Sequence of chain 1.A:
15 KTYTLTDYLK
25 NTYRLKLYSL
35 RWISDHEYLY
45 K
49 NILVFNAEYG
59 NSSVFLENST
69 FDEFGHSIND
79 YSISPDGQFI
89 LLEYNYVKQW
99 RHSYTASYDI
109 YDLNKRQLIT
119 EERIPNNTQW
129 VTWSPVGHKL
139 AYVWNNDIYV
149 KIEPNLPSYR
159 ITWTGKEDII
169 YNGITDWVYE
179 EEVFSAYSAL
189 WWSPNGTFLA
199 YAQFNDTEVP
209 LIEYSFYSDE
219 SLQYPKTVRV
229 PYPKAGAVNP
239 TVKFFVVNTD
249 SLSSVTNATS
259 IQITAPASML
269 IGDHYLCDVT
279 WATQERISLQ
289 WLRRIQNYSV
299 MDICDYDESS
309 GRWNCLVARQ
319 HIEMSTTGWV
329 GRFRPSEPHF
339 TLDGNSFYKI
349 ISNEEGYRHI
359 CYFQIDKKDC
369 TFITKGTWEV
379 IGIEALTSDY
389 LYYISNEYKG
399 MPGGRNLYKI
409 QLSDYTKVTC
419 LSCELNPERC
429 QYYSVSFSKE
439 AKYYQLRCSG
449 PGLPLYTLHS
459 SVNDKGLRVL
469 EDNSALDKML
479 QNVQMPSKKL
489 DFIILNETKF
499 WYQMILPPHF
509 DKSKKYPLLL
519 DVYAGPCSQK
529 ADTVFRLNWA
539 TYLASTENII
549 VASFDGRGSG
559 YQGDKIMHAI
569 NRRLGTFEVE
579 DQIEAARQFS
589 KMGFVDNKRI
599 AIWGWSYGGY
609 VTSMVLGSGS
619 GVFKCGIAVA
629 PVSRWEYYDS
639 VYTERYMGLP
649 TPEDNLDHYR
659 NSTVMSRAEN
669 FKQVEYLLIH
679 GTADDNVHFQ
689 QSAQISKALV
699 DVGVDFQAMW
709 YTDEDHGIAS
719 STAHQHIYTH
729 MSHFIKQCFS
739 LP

Binding-site contacts:
Ligand atom C5 contacts residue ASN59 of chain 1.A at 3.7 Å.
Ligand atom C8 contacts residue SER61 of chain 1.A at 4.0 Å.
Ligand atom N2 contacts residue ASN59 of chain 1.A at 2.8 Å (h-bond).
Ligand atom C4 contacts residue ASN59 of chain 1.A at 4.2 Å.
Ligand atom C7 contacts residue SER61 of chain 1.A at 3.8 Å.
Ligand atom O7 contacts residue SER60 of chain 1.A at 3.6 Å.
Ligand atom C8 contacts residue ASN54 of chain 1.A at 4.4 Å.
Ligand atom C7 contacts residue ASN59 of chain 1.A at 3.4 Å.
Ligand atom O7 contacts residue SER61 of chain 1.A at 3.1 Å (h-bond).
Ligand atom O7 contacts residue VAL52 of chain 1.A at 4.1 Å.
Ligand atom C1 contacts residue TYR57 of chain 1.A at 4.2 Å (hydrophobic).
Ligand atom N2 contacts residue ASN54 of chain 1.A at 3.8 Å.
Ligand atom O5 contacts residue ASN59 of chain 1.A at 2.4 Å (h-bond).
Ligand atom C8 contacts residue VAL52 of chain 1.A at 3.4 Å (hydrophobic).
Ligand atom C2 contacts residue ASN59 of chain 1.A at 2.3 Å.
Ligand atom C7 contacts residue VAL52 of chain 1.A at 4.0 Å (hydrophobic).
Ligand atom C3 contacts residue ASN59 of chain 1.A at 3.7 Å.
Ligand atom O7 contacts residue ASN59 of chain 1.A at 3.3 Å (h-bond).
Ligand atom C1 contacts residue ASN59 of chain 1.A at 1.4 Å.

This protein binds this small molecule.
Small molecule (SMILES): CC(=O)N[C@@H]1[C@@H](O)[C@H](O)[C@@H](CO)O[C@H]1O